Binding-site contacts:
Ligand atom O33 contacts residue THR109 of chain 1.B at 3.9 Å.
Ligand atom C4 contacts residue LEU159 of chain 1.B at 4.0 Å (hydrophobic).
Ligand atom C4 contacts residue MET102 of chain 1.B at 3.2 Å (hydrophobic).
Ligand atom C20 contacts residue SER26 of chain 1.B at 3.8 Å.
Ligand atom N3 contacts residue MET102 of chain 1.B at 3.1 Å (h-bond).
Ligand atom C4 contacts residue LEU101 of chain 1.B at 3.9 Å (hydrophobic).
Ligand atom C5 contacts residue LEU159 of chain 1.B at 3.8 Å (hydrophobic).
Ligand atom C2 contacts residue LEU159 of chain 1.B at 3.7 Å (hydrophobic).
Ligand atom O31 contacts residue ASP106 of chain 1.B at 2.6 Å (salt-bridge).
Ligand atom C2 contacts residue GLU100 of chain 1.B at 3.9 Å.
Ligand atom C24 contacts residue GLY105 of chain 1.B at 3.6 Å.
Ligand atom O33 contacts residue GLY105 of chain 1.B at 3.4 Å.
Ligand atom N3 contacts residue GLU100 of chain 1.B at 4.0 Å.
Ligand atom C29 contacts residue ASP106 of chain 1.B at 3.7 Å.
Ligand atom F17 contacts residue GLY174 of chain 1.B at 3.4 Å.
Ligand atom S27 contacts residue ASP106 of chain 1.B at 3.9 Å.
Ligand atom C26 contacts residue GLY105 of chain 1.B at 3.7 Å.
Ligand atom S27 contacts residue GLY105 of chain 1.B at 3.9 Å.
Ligand atom C6 contacts residue LEU159 of chain 1.B at 3.9 Å (hydrophobic).
Ligand atom C1 contacts residue LEU159 of chain 1.B at 4.0 Å (hydrophobic).
Ligand atom C30 contacts residue ASP106 of chain 1.B at 3.8 Å.
Ligand atom N8 contacts residue ALA51 of chain 1.B at 3.5 Å.
Ligand atom C2 contacts residue ALA51 of chain 1.B at 3.7 Å (hydrophobic).
Ligand atom C28 contacts residue MET102 of chain 1.B at 3.9 Å (hydrophobic).
Ligand atom C20 contacts residue VAL32 of chain 1.B at 3.6 Å (hydrophobic).
Ligand atom N3 contacts residue LEU101 of chain 1.B at 3.8 Å.
Ligand atom C16 contacts residue LEU159 of chain 1.B at 3.8 Å (hydrophobic).
Ligand atom N25 contacts residue GLY105 of chain 1.B at 3.6 Å.
Ligand atom F17 contacts residue ASP175 of chain 1.B at 3.1 Å.
Ligand atom C15 contacts residue LEU159 of chain 1.B at 4.0 Å (hydrophobic).
Ligand atom S27 contacts residue LEU159 of chain 1.B at 3.9 Å.
Ligand atom F17 contacts residue ASN157 of chain 1.B at 3.7 Å.
Ligand atom N8 contacts residue LEU159 of chain 1.B at 3.9 Å.
Ligand atom N19 contacts residue VAL32 of chain 1.B at 3.8 Å.
Ligand atom F17 contacts residue LEU159 of chain 1.B at 3.7 Å.
Ligand atom N8 contacts residue GLU100 of chain 1.B at 2.9 Å (salt-bridge).
Ligand atom N8 contacts residue LEU83 of chain 1.B at 3.7 Å.
Ligand atom C14 contacts residue ARG156 of chain 1.B at 3.8 Å.
Ligand atom O33 contacts residue ASP106 of chain 1.B at 3.2 Å (salt-bridge).
Ligand atom C23 contacts residue GLY105 of chain 1.B at 3.8 Å.

This protein binds this small molecule.
Small molecule (SMILES): Cc1nc([C@](C)(O)CO)sc1-c1cnc(N)c(O[C@H](C)c2cc(F)ccc2N2NC=CN2)c1

Sequence of chain 1.B:
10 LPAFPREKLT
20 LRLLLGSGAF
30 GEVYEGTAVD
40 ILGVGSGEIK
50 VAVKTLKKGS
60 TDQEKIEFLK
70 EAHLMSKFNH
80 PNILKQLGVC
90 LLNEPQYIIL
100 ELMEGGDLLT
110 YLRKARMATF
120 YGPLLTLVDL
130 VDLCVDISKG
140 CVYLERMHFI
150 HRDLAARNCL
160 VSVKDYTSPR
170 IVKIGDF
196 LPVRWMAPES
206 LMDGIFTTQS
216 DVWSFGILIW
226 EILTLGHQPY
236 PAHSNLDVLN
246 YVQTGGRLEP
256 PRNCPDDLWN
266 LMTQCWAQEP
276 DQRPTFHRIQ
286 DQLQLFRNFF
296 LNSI